A protein and the small-molecule ligand that binds it are described below.
Small molecule (SMILES): O=C(O)CC[N+](=O)[O-]

Sequence of chain 1.A:
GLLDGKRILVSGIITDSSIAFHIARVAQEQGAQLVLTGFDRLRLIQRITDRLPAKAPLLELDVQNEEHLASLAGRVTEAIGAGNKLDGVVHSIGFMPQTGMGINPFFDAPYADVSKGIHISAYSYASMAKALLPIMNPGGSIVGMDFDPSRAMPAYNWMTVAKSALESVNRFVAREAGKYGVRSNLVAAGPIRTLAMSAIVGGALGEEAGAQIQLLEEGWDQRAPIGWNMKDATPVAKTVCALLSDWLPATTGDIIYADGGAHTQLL

Binding-site contacts:
Ligand atom C1 contacts residue TYR158 of chain 1.A at 4.3 Å (hydrophobic).
Ligand atom N1 contacts residue ILE202 of chain 1.A at 4.4 Å.
Ligand atom C3 contacts residue NAD1 of chain 1.E at 3.9 Å.
Ligand atom C2 contacts residue TYR158 of chain 1.A at 4.0 Å (hydrophobic).
Ligand atom O1 contacts residue PHE149 of chain 1.A at 3.5 Å.
Ligand atom O4 contacts residue MET103 of chain 1.A at 3.9 Å.
Ligand atom C2 contacts residue NAD1 of chain 1.E at 3.7 Å.
Ligand atom O3 contacts residue MET199 of chain 1.A at 4.0 Å.
Ligand atom O4 contacts residue ILE202 of chain 1.A at 4.2 Å.
Ligand atom O1 contacts residue MET161 of chain 1.A at 4.2 Å.
Ligand atom O2 contacts residue MET161 of chain 1.A at 3.5 Å.
Ligand atom O3 contacts residue ALA198 of chain 1.A at 4.5 Å.
Ligand atom O1 contacts residue NAD1 of chain 1.E at 3.5 Å (h-bond).
Ligand atom O3 contacts residue ILE202 of chain 1.A at 3.6 Å.
Ligand atom C1 contacts residue NAD1 of chain 1.E at 3.3 Å.
Ligand atom C1 contacts residue MET161 of chain 1.A at 4.1 Å (hydrophobic).
Ligand atom O1 contacts residue LYS165 of chain 1.A at 4.2 Å.
Ligand atom O1 contacts residue TYR158 of chain 1.A at 4.2 Å.
Ligand atom O2 contacts residue NAD1 of chain 1.E at 2.9 Å (h-bond).